The protein below binds the small molecule below.
Small molecule (SMILES): O=P(O)(O)OC[C@H](O)[C@H](O)[C@H](O)COP(=O)(O)OC[C@H](O)[C@H](O)[C@H](O)COP(=O)(O)OC[C@@H](O)[C@@H](O)[C@@H](O)CO

Sequence of chain 1.J:
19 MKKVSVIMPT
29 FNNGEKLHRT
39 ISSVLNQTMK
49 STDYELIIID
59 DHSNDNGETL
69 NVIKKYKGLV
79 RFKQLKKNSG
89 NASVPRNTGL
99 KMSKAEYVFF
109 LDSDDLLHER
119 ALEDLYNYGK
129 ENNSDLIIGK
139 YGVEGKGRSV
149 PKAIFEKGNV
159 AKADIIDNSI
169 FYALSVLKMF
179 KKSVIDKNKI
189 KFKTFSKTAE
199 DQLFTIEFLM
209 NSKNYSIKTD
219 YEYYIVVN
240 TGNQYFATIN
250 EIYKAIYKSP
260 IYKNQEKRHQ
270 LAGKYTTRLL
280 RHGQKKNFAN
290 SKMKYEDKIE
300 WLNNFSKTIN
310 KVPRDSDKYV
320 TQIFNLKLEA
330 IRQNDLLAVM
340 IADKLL

Binding-site contacts:
Ligand atom OAX contacts residue TYR170 of chain 1.J at 3.6 Å.
Ligand atom PBN contacts residue LYS150 of chain 1.J at 3.8 Å.
Ligand atom OAP contacts residue ALA171 of chain 1.J at 3.5 Å.
Ligand atom OAN contacts residue THR276 of chain 1.J at 3.9 Å.
Ligand atom OAQ contacts residue ALA151 of chain 1.J at 2.9 Å (h-bond).
Ligand atom OAK contacts residue GLN200 of chain 1.J at 3.9 Å.
Ligand atom OAX contacts residue ARG280 of chain 1.J at 3.1 Å (salt-bridge).
Ligand atom OAQ contacts residue LYS150 of chain 1.J at 2.8 Å (salt-bridge).
Ligand atom OAP contacts residue LEU172 of chain 1.J at 2.6 Å (h-bond).
Ligand atom OBA contacts residue TYR170 of chain 1.J at 3.9 Å.
Ligand atom PBL contacts residue THR320 of chain 1.J at 3.7 Å.
Ligand atom PBL contacts residue TYR170 of chain 1.J at 3.7 Å.
Ligand atom OAA contacts residue THR320 of chain 1.J at 2.6 Å (h-bond).
Ligand atom OAH contacts residue TYR170 of chain 1.J at 3.4 Å.
Ligand atom OAI contacts residue HIS281 of chain 1.J at 3.4 Å.
Ligand atom PBL contacts residue ARG280 of chain 1.J at 3.6 Å.
Ligand atom OAN contacts residue TYR170 of chain 1.J at 2.9 Å (h-bond).
Ligand atom CBD contacts residue ASP199 of chain 1.J at 3.5 Å.
Ligand atom OAY contacts residue ARG277 of chain 1.J at 3.5 Å (salt-bridge).
Ligand atom CBI contacts residue ASP199 of chain 1.J at 3.9 Å.
Ligand atom OAN contacts residue LYS273 of chain 1.J at 2.8 Å (salt-bridge).
Ligand atom OAL contacts residue ALA151 of chain 1.J at 3.4 Å.
Ligand atom OAF contacts residue ASP199 of chain 1.J at 2.9 Å (salt-bridge).
Ligand atom OAM contacts residue SER147 of chain 1.J at 3.8 Å.
Ligand atom CBH contacts residue HIS281 of chain 1.J at 3.7 Å.
Ligand atom OAI contacts residue ARG277 of chain 1.J at 3.7 Å.
Ligand atom CAS contacts residue TYR170 of chain 1.J at 3.4 Å (hydrophobic).
Ligand atom OAJ contacts residue TYR170 of chain 1.J at 2.8 Å (h-bond).
Ligand atom OBB contacts residue PRO149 of chain 1.J at 3.5 Å.
Ligand atom OBA contacts residue ARG277 of chain 1.J at 3.7 Å.
Ligand atom OAH contacts residue HIS281 of chain 1.J at 3.1 Å (h-bond).
Ligand atom OAK contacts residue ASP199 of chain 1.J at 2.9 Å (salt-bridge).
Ligand atom OAA contacts residue ARG280 of chain 1.J at 2.8 Å (salt-bridge).
Ligand atom CAT contacts residue ASP199 of chain 1.J at 3.4 Å.
Ligand atom OAQ contacts residue PRO149 of chain 1.J at 3.6 Å.
Ligand atom OAP contacts residue ARG277 of chain 1.J at 3.2 Å (salt-bridge).
Ligand atom OAP contacts residue TYR170 of chain 1.J at 3.7 Å.
Ligand atom OAA contacts residue THR276 of chain 1.J at 3.3 Å.
Ligand atom OAJ contacts residue HIS281 of chain 1.J at 3.9 Å.
Ligand atom OAP contacts residue SER173 of chain 1.J at 3.8 Å.